This protein binds this small molecule.
Small molecule (SMILES): Cn1cc(-c2ccc(Nc3ccc(C#N)c(NC4CCCCC4)n3)cc2OCC#N)cn1

Binding-site contacts:
Ligand atom N2 contacts residue LEU159 of chain 1.A at 3.5 Å.
Ligand atom N5 contacts residue ILE36 of chain 1.A at 3.8 Å.
Ligand atom C3 contacts residue ILE112 of chain 1.A at 3.8 Å (hydrophobic).
Ligand atom C1 contacts residue ILE112 of chain 1.A at 3.6 Å (hydrophobic).
Ligand atom C20 contacts residue CYS109 of chain 1.A at 3.3 Å (hydrophobic).
Ligand atom C9 contacts residue CYS109 of chain 1.A at 3.7 Å (hydrophobic).
Ligand atom N6 contacts residue CYS109 of chain 1.A at 3.1 Å (h-bond).
Ligand atom C17 contacts residue PRO178 of chain 1.A at 3.8 Å (hydrophobic).
Ligand atom N contacts residue ILE112 of chain 1.A at 3.6 Å.
Ligand atom C2 contacts residue ILE112 of chain 1.A at 3.8 Å (hydrophobic).
Ligand atom C22 contacts residue GLY110 of chain 1.A at 3.3 Å.
Ligand atom C23 contacts residue GLN46 of chain 1.A at 3.6 Å.
Ligand atom C15 contacts residue MET176 of chain 1.A at 3.8 Å (hydrophobic).
Ligand atom C contacts residue ILE112 of chain 1.A at 3.8 Å (hydrophobic).
Ligand atom N1 contacts residue ILE112 of chain 1.A at 3.7 Å.
Ligand atom C9 contacts residue ALA56 of chain 1.A at 3.7 Å (hydrophobic).
Ligand atom N3 contacts residue 7PE1 of chain 1.C at 2.8 Å (h-bond).
Ligand atom C17 contacts residue MET176 of chain 1.A at 3.7 Å (hydrophobic).
Ligand atom C10 contacts residue ILE91 of chain 1.A at 3.5 Å (hydrophobic).
Ligand atom C12 contacts residue ILE168 of chain 1.A at 3.5 Å (hydrophobic).
Ligand atom C16 contacts residue PRO178 of chain 1.A at 3.8 Å (hydrophobic).
Ligand atom C7 contacts residue CYS109 of chain 1.A at 3.4 Å (hydrophobic).
Ligand atom N2 contacts residue CYS109 of chain 1.A at 2.7 Å (h-bond).
Ligand atom O contacts residue ASN111 of chain 1.A at 2.9 Å (h-bond).
Ligand atom C23 contacts residue CYS109 of chain 1.A at 3.3 Å (hydrophobic).
Ligand atom C9 contacts residue GLU108 of chain 1.A at 3.7 Å.
Ligand atom N6 contacts residue ILE36 of chain 1.A at 3.4 Å.
Ligand atom C4 contacts residue ILE112 of chain 1.A at 3.8 Å (hydrophobic).
Ligand atom C5 contacts residue ILE36 of chain 1.A at 3.6 Å (hydrophobic).
Ligand atom C6 contacts residue ILE36 of chain 1.A at 3.5 Å (hydrophobic).
Ligand atom C8 contacts residue CYS109 of chain 1.A at 3.7 Å (hydrophobic).
Ligand atom N3 contacts residue MET107 of chain 1.A at 3.8 Å.
Ligand atom C21 contacts residue ASN111 of chain 1.A at 3.5 Å.
Ligand atom C5 contacts residue ASP113 of chain 1.A at 3.7 Å.
Ligand atom N3 contacts residue ILE168 of chain 1.A at 3.5 Å.
Ligand atom C1 contacts residue ASN111 of chain 1.A at 3.6 Å.
Ligand atom C22 contacts residue ASN111 of chain 1.A at 3.1 Å.
Ligand atom C7 contacts residue LEU159 of chain 1.A at 3.7 Å (hydrophobic).
Ligand atom C18 contacts residue ASP113 of chain 1.A at 3.7 Å.
Ligand atom N6 contacts residue GLN46 of chain 1.A at 2.9 Å (h-bond).

Sequence of chain 1.A:
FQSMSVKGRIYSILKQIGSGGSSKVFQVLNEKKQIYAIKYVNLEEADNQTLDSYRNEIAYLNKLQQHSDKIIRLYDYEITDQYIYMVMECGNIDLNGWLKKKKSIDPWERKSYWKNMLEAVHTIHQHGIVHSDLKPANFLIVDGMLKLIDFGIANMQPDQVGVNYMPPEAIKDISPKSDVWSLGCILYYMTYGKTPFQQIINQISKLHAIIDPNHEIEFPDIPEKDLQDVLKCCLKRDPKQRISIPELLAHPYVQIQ